This small molecule binds to this protein.
Small molecule (SMILES): CC(=O)N[C@H]1CO[C@H](CO[C@H]2O[C@@H](C)[C@@H](O)[C@@H](O)[C@@H]2O)[C@@H](O)[C@@H]1O

Binding-site contacts:
Ligand atom C4 contacts residue ASN106 of chain 8.A at 4.3 Å.
Ligand atom C5 contacts residue ASN188 of chain 8.A at 3.9 Å.
Ligand atom O5 contacts residue ASN188 of chain 8.A at 3.5 Å (h-bond).
Ligand atom C1 contacts residue ASN188 of chain 8.A at 3.7 Å.
Ligand atom O3 contacts residue LYS476 of chain 8.A at 3.6 Å.
Ligand atom N2 contacts residue ASN106 of chain 8.A at 3.3 Å (h-bond).
Ligand atom O7 contacts residue LYS105 of chain 8.A at 4.3 Å.
Ligand atom C8 contacts residue ASN106 of chain 8.A at 3.5 Å.
Ligand atom C6 contacts residue LYS190 of chain 8.A at 4.2 Å.
Ligand atom C1 contacts residue ASN188 of chain 8.A at 3.9 Å.
Ligand atom O3 contacts residue ARG219 of chain 8.A at 3.6 Å (salt-bridge).
Ligand atom O2 contacts residue ASN188 of chain 8.A at 3.3 Å (h-bond).
Ligand atom C2 contacts residue ASN106 of chain 8.A at 2.8 Å.
Ligand atom C1 contacts residue LYS190 of chain 8.A at 4.4 Å.
Ligand atom C4 contacts residue LYS190 of chain 8.A at 3.4 Å.
Ligand atom C3 contacts residue ASN106 of chain 8.A at 4.0 Å.
Ligand atom C3 contacts residue LYS190 of chain 8.A at 3.6 Å.
Ligand atom O7 contacts residue ASN106 of chain 8.A at 3.4 Å (h-bond).
Ligand atom C7 contacts residue ASN106 of chain 8.A at 3.2 Å.
Ligand atom C5 contacts residue LYS190 of chain 8.A at 3.7 Å.
Ligand atom C5 contacts residue ASN106 of chain 8.A at 3.6 Å.
Ligand atom C6 contacts residue ASN188 of chain 8.A at 4.0 Å.
Ligand atom O3 contacts residue SER191 of chain 8.A at 3.0 Å (h-bond).
Ligand atom C3 contacts residue ASN188 of chain 8.A at 4.4 Å.
Ligand atom O4 contacts residue LYS190 of chain 8.A at 3.8 Å.
Ligand atom O2 contacts residue SER191 of chain 8.A at 4.0 Å.
Ligand atom C2 contacts residue ASN188 of chain 8.A at 4.0 Å.
Ligand atom C2 contacts residue SER191 of chain 8.A at 4.3 Å.
Ligand atom C3 contacts residue SER191 of chain 8.A at 3.5 Å.
Ligand atom C5 contacts residue LYS190 of chain 8.A at 4.3 Å.
Ligand atom C1 contacts residue ASN106 of chain 8.A at 1.5 Å.
Ligand atom O3 contacts residue LYS190 of chain 8.A at 4.3 Å.
Ligand atom O5 contacts residue ASN106 of chain 8.A at 2.3 Å (h-bond).
Ligand atom O6 contacts residue ASN188 of chain 8.A at 3.4 Å (h-bond).

Sequence of chain 8.A:
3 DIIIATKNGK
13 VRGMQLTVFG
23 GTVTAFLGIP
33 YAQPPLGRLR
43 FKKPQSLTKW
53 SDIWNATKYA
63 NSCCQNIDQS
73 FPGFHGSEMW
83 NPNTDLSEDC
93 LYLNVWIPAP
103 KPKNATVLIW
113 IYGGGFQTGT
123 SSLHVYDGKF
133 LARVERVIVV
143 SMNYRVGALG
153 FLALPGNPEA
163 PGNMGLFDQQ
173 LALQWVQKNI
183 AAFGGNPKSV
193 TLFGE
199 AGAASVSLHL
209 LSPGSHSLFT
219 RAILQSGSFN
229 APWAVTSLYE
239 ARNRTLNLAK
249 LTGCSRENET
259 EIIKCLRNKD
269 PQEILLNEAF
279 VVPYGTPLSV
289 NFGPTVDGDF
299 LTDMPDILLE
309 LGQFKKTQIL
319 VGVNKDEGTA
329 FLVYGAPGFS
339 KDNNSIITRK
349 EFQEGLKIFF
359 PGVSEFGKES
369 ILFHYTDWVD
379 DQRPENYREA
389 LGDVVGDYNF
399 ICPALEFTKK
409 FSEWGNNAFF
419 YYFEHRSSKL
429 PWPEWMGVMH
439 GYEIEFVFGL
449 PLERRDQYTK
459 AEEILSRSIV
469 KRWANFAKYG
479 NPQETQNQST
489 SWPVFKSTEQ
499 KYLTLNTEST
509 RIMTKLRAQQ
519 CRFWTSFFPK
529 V